Binding-site contacts:
Ligand atom C5 contacts residue ASN12 of chain 1.E at 3.7 Å.
Ligand atom C7 contacts residue ASN12 of chain 1.E at 3.2 Å.
Ligand atom N2 contacts residue ASN12 of chain 1.E at 2.8 Å (h-bond).
Ligand atom C1 contacts residue ASN12 of chain 1.E at 1.4 Å.
Ligand atom O5 contacts residue ASN12 of chain 1.E at 2.4 Å (h-bond).
Ligand atom C2 contacts residue ASN12 of chain 1.E at 2.5 Å.
Ligand atom O7 contacts residue ASN12 of chain 1.E at 3.2 Å (h-bond).
Ligand atom C3 contacts residue ASN12 of chain 1.E at 3.8 Å.
Ligand atom C8 contacts residue ASN12 of chain 1.E at 4.3 Å.
Ligand atom C4 contacts residue ASN12 of chain 1.E at 4.3 Å.

Sequence of chain 1.E:
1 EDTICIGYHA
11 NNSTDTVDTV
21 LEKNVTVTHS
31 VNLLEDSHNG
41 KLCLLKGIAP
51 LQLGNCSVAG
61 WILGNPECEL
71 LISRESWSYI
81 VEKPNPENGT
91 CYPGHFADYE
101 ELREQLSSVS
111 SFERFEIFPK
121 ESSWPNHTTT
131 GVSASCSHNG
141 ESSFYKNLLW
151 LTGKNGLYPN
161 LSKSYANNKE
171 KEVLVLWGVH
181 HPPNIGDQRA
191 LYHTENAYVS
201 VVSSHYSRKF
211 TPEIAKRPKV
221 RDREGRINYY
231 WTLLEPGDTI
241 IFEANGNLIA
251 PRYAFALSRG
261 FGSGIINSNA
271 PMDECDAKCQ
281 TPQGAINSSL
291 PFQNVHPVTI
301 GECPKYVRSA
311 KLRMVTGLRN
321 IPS

This protein binds this small molecule.
Small molecule (SMILES): CC(=O)N[C@@H]1[C@@H](O)[C@H](O)[C@@H](CO)O[C@H]1O